Binding-site contacts:
Ligand atom C21 contacts residue THR306 of chain 1.B at 3.6 Å.
Ligand atom C6 contacts residue ASP221 of chain 1.B at 3.2 Å.
Ligand atom N35 contacts residue ALA246 of chain 1.B at 3.2 Å.
Ligand atom C25 contacts residue PHE195 of chain 1.B at 3.6 Å (hydrophobic).
Ligand atom F39 contacts residue ASP221 of chain 1.B at 3.6 Å.
Ligand atom C11 contacts residue TYR20 of chain 1.A at 3.4 Å (hydrophobic).
Ligand atom C3 contacts residue PHE195 of chain 1.B at 3.5 Å (hydrophobic).
Ligand atom N31 contacts residue ASP18 of chain 1.A at 3.2 Å (salt-bridge).
Ligand atom F39 contacts residue HIS193 of chain 1.B at 3.0 Å.
Ligand atom O38 contacts residue PHE195 of chain 1.B at 3.5 Å.
Ligand atom O38 contacts residue SER277 of chain 1.B at 2.7 Å (h-bond).
Ligand atom C18 contacts residue SER277 of chain 1.B at 3.4 Å.
Ligand atom C3 contacts residue ASP221 of chain 1.B at 3.2 Å.
Ligand atom C31 contacts residue TYR20 of chain 1.A at 3.5 Å (hydrophobic).
Ligand atom C8 contacts residue TYR20 of chain 1.A at 3.5 Å (hydrophobic).
Ligand atom N30 contacts residue TYR20 of chain 1.A at 3.4 Å (h-bond).
Ligand atom C6 contacts residue TYR20 of chain 1.A at 3.3 Å (hydrophobic).
Ligand atom O3P contacts residue GLY386 of chain 1.B at 3.6 Å.
Ligand atom C11 contacts residue PHE195 of chain 1.B at 3.5 Å (hydrophobic).
Ligand atom O2P contacts residue GLY386 of chain 1.B at 2.9 Å (h-bond).
Ligand atom F39 contacts residue VAL244 of chain 1.B at 3.5 Å.
Ligand atom O33 contacts residue DPO1 of chain 1.D at 3.4 Å (h-bond).
Ligand atom N31 contacts residue PHE195 of chain 1.B at 3.6 Å (h-bond).
Ligand atom N35 contacts residue PHE195 of chain 1.B at 3.6 Å.
Ligand atom C3 contacts residue TYR20 of chain 1.A at 3.5 Å (hydrophobic).
Ligand atom C18 contacts residue PHE195 of chain 1.B at 3.4 Å (hydrophobic).
Ligand atom N31 contacts residue ARG198 of chain 1.B at 3.2 Å (salt-bridge).
Ligand atom O1P contacts residue ARG394 of chain 1.A at 3.1 Å (salt-bridge).
Ligand atom O32 contacts residue ARG313 of chain 1.B at 2.9 Å (salt-bridge).
Ligand atom O3P contacts residue GLY385 of chain 1.B at 3.4 Å (h-bond).
Ligand atom C16 contacts residue TYR20 of chain 1.A at 3.5 Å (hydrophobic).
Ligand atom C32 contacts residue ARG313 of chain 1.B at 3.6 Å.
Ligand atom C4 contacts residue ILE353 of chain 1.B at 3.4 Å (hydrophobic).
Ligand atom C35 contacts residue PHE195 of chain 1.B at 3.5 Å (hydrophobic).
Ligand atom C1 contacts residue ILE353 of chain 1.B at 3.6 Å (hydrophobic).
Ligand atom C6 contacts residue PHE195 of chain 1.B at 3.6 Å (hydrophobic).
Ligand atom F39 contacts residue SER243 of chain 1.B at 3.2 Å.
Ligand atom O2P contacts residue GLY385 of chain 1.B at 3.4 Å.
Ligand atom C13 contacts residue VAL244 of chain 1.B at 3.6 Å (hydrophobic).
Ligand atom C25 contacts residue ARG313 of chain 1.B at 3.4 Å.

Sequence of chain 1.B:
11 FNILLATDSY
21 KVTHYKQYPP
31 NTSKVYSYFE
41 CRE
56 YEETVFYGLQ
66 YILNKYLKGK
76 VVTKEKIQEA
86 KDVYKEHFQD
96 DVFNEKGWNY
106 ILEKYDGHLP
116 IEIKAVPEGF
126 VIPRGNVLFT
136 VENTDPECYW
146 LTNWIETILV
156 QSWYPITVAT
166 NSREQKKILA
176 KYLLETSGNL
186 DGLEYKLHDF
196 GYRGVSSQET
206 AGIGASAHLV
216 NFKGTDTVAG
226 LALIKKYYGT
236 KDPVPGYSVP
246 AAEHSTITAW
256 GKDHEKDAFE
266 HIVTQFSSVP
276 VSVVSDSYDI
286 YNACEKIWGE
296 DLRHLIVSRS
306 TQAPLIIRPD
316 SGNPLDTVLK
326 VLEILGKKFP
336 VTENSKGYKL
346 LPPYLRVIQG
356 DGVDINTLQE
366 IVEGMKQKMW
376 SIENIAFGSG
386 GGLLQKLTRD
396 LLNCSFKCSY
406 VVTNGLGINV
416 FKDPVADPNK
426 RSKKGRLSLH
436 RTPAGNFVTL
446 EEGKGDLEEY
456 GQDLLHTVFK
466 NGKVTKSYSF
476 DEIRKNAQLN

Sequence of chain 1.A:
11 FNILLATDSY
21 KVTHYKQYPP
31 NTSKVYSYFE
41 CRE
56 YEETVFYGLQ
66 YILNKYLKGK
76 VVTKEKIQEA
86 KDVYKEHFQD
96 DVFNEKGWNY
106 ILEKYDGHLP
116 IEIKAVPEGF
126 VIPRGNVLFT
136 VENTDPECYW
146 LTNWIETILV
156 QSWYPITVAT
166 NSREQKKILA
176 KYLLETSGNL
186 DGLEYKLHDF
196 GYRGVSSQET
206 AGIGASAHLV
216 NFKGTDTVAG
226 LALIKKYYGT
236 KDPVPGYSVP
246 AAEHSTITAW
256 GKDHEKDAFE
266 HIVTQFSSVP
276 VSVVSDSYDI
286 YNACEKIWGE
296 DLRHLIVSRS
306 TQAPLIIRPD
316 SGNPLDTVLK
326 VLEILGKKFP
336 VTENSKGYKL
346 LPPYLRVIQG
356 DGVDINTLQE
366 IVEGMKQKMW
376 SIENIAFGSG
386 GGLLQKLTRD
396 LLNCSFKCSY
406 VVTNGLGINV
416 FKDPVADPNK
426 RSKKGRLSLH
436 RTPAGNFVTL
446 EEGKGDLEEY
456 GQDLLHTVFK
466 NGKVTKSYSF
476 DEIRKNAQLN

The protein below binds the small molecule below.
Small molecule (SMILES): CCNc1nc(-c2ccc(NC(=O)NCc3ccc(N)[n+]([C@@H]4O[C@H](COP(=O)(O)O)[C@@H](O)[C@H]4O)c3)c(F)c2)ccc1C(=O)NCCN1CCCCC1